Sequence of chain 1.B:
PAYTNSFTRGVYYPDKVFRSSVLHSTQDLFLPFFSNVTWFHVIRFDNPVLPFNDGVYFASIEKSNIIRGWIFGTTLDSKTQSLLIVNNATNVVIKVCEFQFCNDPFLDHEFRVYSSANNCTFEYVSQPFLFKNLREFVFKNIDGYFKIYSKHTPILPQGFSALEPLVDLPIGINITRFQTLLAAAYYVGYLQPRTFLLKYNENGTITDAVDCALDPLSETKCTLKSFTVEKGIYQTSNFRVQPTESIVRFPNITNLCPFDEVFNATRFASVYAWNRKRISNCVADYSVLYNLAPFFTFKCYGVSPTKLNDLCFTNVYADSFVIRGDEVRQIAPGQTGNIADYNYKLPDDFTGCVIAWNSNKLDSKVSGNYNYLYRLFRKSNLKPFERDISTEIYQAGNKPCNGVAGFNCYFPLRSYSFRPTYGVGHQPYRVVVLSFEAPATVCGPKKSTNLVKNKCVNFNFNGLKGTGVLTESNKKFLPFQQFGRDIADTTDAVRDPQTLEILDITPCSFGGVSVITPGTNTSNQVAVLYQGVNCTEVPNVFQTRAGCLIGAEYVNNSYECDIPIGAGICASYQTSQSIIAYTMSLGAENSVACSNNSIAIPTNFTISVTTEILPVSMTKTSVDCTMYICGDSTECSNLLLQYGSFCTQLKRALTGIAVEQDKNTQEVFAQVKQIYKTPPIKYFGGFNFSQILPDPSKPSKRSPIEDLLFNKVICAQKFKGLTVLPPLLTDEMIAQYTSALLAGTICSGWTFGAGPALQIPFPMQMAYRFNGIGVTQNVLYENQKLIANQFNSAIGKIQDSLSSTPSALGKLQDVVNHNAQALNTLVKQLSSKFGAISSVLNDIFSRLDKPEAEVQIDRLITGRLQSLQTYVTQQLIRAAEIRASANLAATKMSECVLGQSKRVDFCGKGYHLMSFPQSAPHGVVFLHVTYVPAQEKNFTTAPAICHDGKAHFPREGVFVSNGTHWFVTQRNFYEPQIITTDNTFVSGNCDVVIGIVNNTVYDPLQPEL

A protein and the small-molecule ligand that binds it are described below.
Small molecule (SMILES): CC(=O)N[C@@H]1[C@@H](O)[C@H](O)[C@@H](CO)O[C@H]1O

Binding-site contacts:
Ligand atom N2 contacts residue ASN613 of chain 1.B at 2.9 Å (h-bond).
Ligand atom C1 contacts residue ASN613 of chain 1.B at 1.5 Å.
Ligand atom C3 contacts residue ASN613 of chain 1.B at 3.8 Å.
Ligand atom C5 contacts residue GLU616 of chain 1.B at 4.4 Å.
Ligand atom O7 contacts residue ASN613 of chain 1.B at 3.0 Å (h-bond).
Ligand atom C5 contacts residue ASN613 of chain 1.B at 3.8 Å.
Ligand atom C7 contacts residue ASN613 of chain 1.B at 3.2 Å.
Ligand atom C8 contacts residue ASN613 of chain 1.B at 4.3 Å.
Ligand atom C6 contacts residue GLU616 of chain 1.B at 4.0 Å.
Ligand atom C1 contacts residue THR615 of chain 1.B at 4.4 Å.
Ligand atom O5 contacts residue ASN613 of chain 1.B at 2.4 Å (h-bond).
Ligand atom C2 contacts residue ASN613 of chain 1.B at 2.5 Å.
Ligand atom C4 contacts residue ASN613 of chain 1.B at 4.3 Å.